Sequence of chain 1.C:
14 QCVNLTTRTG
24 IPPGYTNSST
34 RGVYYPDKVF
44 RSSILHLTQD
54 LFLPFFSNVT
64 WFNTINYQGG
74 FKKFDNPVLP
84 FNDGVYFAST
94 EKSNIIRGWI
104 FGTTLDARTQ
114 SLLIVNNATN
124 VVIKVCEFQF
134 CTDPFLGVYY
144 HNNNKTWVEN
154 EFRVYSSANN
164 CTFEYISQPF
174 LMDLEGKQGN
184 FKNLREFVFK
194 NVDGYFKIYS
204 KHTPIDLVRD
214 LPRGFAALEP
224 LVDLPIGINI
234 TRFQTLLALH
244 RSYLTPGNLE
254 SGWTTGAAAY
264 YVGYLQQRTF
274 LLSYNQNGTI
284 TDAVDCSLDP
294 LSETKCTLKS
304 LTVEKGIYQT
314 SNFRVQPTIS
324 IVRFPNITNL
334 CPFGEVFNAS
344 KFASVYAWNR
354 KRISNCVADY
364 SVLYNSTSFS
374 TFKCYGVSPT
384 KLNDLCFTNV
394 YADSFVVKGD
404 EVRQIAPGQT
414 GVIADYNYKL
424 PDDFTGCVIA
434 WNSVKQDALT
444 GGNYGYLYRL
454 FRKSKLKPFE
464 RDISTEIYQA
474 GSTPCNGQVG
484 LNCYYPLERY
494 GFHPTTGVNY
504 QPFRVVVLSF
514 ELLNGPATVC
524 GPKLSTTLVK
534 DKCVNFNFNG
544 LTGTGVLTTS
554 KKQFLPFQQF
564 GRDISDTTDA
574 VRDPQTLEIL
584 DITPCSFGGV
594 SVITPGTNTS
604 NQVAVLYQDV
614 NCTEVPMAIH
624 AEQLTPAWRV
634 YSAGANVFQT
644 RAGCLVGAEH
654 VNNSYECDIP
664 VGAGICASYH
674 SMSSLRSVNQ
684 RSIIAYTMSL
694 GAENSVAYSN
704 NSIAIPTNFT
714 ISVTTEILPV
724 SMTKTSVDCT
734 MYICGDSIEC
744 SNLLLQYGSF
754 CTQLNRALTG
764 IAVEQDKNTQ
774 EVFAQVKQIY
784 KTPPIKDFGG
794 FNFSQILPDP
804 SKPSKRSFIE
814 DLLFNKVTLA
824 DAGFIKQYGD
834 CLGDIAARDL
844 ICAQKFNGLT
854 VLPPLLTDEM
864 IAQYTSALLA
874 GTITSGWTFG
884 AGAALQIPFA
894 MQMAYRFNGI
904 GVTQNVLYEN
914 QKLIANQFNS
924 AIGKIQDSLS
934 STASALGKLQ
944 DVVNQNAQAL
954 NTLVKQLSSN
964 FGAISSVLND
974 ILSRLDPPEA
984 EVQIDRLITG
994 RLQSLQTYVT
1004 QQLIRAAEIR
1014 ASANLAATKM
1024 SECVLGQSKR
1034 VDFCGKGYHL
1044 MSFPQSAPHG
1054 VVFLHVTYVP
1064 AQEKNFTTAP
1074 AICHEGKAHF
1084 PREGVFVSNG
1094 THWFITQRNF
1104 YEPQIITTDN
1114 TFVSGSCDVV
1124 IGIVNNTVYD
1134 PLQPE

A small-molecule ligand and the protein it binds are described below.
Small molecule (SMILES): CC(=O)N[C@H]1[C@H](O[C@H]2[C@H](O)[C@@H](NC(C)=O)CO[C@@H]2CO)O[C@H](CO)[C@@H](O)[C@@H]1O

Binding-site contacts:
Ligand atom O4 contacts residue ALA700 of chain 1.C at 3.9 Å.
Ligand atom C8 contacts residue LYS1067 of chain 1.C at 4.4 Å.
Ligand atom O5 contacts residue ASN1068 of chain 1.C at 2.4 Å (h-bond).
Ligand atom N2 contacts residue ASN1068 of chain 1.C at 2.9 Å (h-bond).
Ligand atom C8 contacts residue GLU1066 of chain 1.C at 3.7 Å.
Ligand atom C5 contacts residue ALA700 of chain 1.C at 3.6 Å (hydrophobic).
Ligand atom C7 contacts residue ALA700 of chain 1.C at 4.1 Å (hydrophobic).
Ligand atom C3 contacts residue ASN1068 of chain 1.C at 3.8 Å.
Ligand atom C1 contacts residue ASN1068 of chain 1.C at 1.4 Å.
Ligand atom N2 contacts residue ALA700 of chain 1.C at 4.0 Å.
Ligand atom C4 contacts residue ALA700 of chain 1.C at 4.4 Å (hydrophobic).
Ligand atom C6 contacts residue ALA700 of chain 1.C at 3.4 Å (hydrophobic).
Ligand atom C8 contacts residue SER698 of chain 1.C at 4.4 Å.
Ligand atom C4 contacts residue ASN1068 of chain 1.C at 4.2 Å.
Ligand atom C2 contacts residue ASN1068 of chain 1.C at 2.5 Å.
Ligand atom C8 contacts residue ALA700 of chain 1.C at 4.1 Å (hydrophobic).
Ligand atom C7 contacts residue ASN1068 of chain 1.C at 3.9 Å.
Ligand atom C8 contacts residue ASN1068 of chain 1.C at 4.5 Å.
Ligand atom C5 contacts residue ASN1068 of chain 1.C at 3.7 Å.